Binding-site contacts:
Ligand atom N2 contacts residue ASN334 of chain 1.A at 2.9 Å (h-bond).
Ligand atom C6 contacts residue VAL409 of chain 1.A at 4.2 Å (hydrophobic).
Ligand atom C8 contacts residue ARG438 of chain 1.A at 4.2 Å.
Ligand atom C2 contacts residue HIS332 of chain 1.A at 3.9 Å.
Ligand atom O7 contacts residue ASN298 of chain 1.A at 4.0 Å.
Ligand atom O5 contacts residue HIS332 of chain 1.A at 4.3 Å.
Ligand atom C5 contacts residue VAL409 of chain 1.A at 4.4 Å (hydrophobic).
Ligand atom O5 contacts residue VAL409 of chain 1.A at 4.3 Å.
Ligand atom C2 contacts residue ASN334 of chain 1.A at 2.5 Å.
Ligand atom C1 contacts residue HIS332 of chain 1.A at 3.4 Å.
Ligand atom O6 contacts residue THR407 of chain 1.A at 4.1 Å.
Ligand atom O5 contacts residue ASN334 of chain 1.A at 2.4 Å (h-bond).
Ligand atom O6 contacts residue ASN334 of chain 1.A at 4.0 Å.
Ligand atom C3 contacts residue HIS332 of chain 1.A at 4.1 Å.
Ligand atom O5 contacts residue THR407 of chain 1.A at 4.5 Å.
Ligand atom C8 contacts residue THR300 of chain 1.A at 3.8 Å.
Ligand atom C4 contacts residue ASN334 of chain 1.A at 4.2 Å.
Ligand atom C5 contacts residue HIS332 of chain 1.A at 4.5 Å.
Ligand atom O6 contacts residue VAL409 of chain 1.A at 3.7 Å.
Ligand atom C1 contacts residue ASN334 of chain 1.A at 1.4 Å.
Ligand atom C8 contacts residue ASN298 of chain 1.A at 4.3 Å.
Ligand atom C3 contacts residue ASN334 of chain 1.A at 3.8 Å.
Ligand atom C5 contacts residue ASN334 of chain 1.A at 3.6 Å.
Ligand atom C7 contacts residue ASN334 of chain 1.A at 3.1 Å.
Ligand atom O7 contacts residue ASN334 of chain 1.A at 3.0 Å (h-bond).
Ligand atom N2 contacts residue HIS332 of chain 1.A at 3.7 Å.
Ligand atom C8 contacts residue ASN334 of chain 1.A at 4.3 Å.

This protein binds this small molecule.
Small molecule (SMILES): CC(=O)N[C@@H]1[C@@H](O)[C@H](O)[C@@H](CO)O[C@H]1O

Sequence of chain 1.A:
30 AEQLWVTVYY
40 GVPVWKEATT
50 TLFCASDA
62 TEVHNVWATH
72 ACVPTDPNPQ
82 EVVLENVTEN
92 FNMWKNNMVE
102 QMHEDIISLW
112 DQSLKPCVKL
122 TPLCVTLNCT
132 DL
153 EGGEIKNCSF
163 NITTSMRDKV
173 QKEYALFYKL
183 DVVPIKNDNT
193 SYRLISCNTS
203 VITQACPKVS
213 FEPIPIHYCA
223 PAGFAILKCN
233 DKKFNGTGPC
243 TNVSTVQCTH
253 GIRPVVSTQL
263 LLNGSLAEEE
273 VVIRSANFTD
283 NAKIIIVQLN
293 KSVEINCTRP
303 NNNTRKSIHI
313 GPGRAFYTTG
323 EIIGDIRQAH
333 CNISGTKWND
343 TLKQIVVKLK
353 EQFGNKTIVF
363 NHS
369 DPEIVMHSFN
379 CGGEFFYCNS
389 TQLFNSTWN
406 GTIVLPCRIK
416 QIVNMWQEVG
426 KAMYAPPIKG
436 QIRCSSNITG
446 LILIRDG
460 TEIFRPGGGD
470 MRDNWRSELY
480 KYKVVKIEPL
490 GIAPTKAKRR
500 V